Binding-site contacts:
Ligand atom O2 contacts residue ALA27 of chain 1.C at 3.2 Å (h-bond).
Ligand atom C6 contacts residue TRP360 of chain 1.C at 3.2 Å (hydrophobic).
Ligand atom O3 contacts residue PRO81 of chain 1.C at 3.5 Å.
Ligand atom O6 contacts residue ASP231 of chain 1.C at 2.5 Å (salt-bridge).
Ligand atom C3 contacts residue ASP83 of chain 1.C at 3.3 Å.
Ligand atom O2 contacts residue GLN32 of chain 1.C at 3.6 Å.
Ligand atom O2 contacts residue PRO81 of chain 1.C at 3.2 Å.
Ligand atom C6 contacts residue TRP250 of chain 1.C at 3.4 Å (hydrophobic).
Ligand atom O3 contacts residue LYS282 of chain 1.C at 2.9 Å (salt-bridge).
Ligand atom O2 contacts residue ASN26 of chain 1.C at 3.3 Å (h-bond).
Ligand atom C3 contacts residue LEU59 of chain 1.C at 3.6 Å (hydrophobic).
Ligand atom O3 contacts residue ASN26 of chain 1.C at 3.2 Å (h-bond).
Ligand atom O6 contacts residue ALA230 of chain 1.C at 3.6 Å.
Ligand atom O3 contacts residue TRP360 of chain 1.C at 3.6 Å.
Ligand atom O3 contacts residue LEU58 of chain 1.C at 3.6 Å.
Ligand atom C1 contacts residue TRP250 of chain 1.C at 3.7 Å (hydrophobic).
Ligand atom O6 contacts residue ASN364 of chain 1.C at 3.5 Å (h-bond).
Ligand atom C2 contacts residue GLU129 of chain 1.C at 3.4 Å.
Ligand atom C1 contacts residue TRP360 of chain 1.C at 3.7 Å (hydrophobic).
Ligand atom C6 contacts residue TYR176 of chain 1.C at 3.1 Å (hydrophobic).
Ligand atom O5 contacts residue TRP250 of chain 1.C at 3.2 Å.
Ligand atom O5 contacts residue TYR175 of chain 1.C at 3.7 Å.
Ligand atom O2 contacts residue GLU129 of chain 1.C at 2.7 Å (salt-bridge).
Ligand atom O3 contacts residue ARG84 of chain 1.C at 3.6 Å.
Ligand atom O5 contacts residue TRP360 of chain 1.C at 3.0 Å.
Ligand atom O3 contacts residue LEU59 of chain 1.C at 2.9 Å (h-bond).
Ligand atom O3 contacts residue GLU129 of chain 1.C at 3.6 Å.
Ligand atom C4 contacts residue TRP360 of chain 1.C at 3.7 Å (hydrophobic).
Ligand atom O2 contacts residue ASP83 of chain 1.C at 2.6 Å (salt-bridge).
Ligand atom O2 contacts residue LYS282 of chain 1.C at 3.4 Å.
Ligand atom O6 contacts residue ASN234 of chain 1.C at 3.7 Å.
Ligand atom O2 contacts residue ASP28 of chain 1.C at 3.2 Å.
Ligand atom O3 contacts residue ASP83 of chain 1.C at 2.4 Å (salt-bridge).
Ligand atom O2 contacts residue LYS60 of chain 1.C at 3.7 Å.
Ligand atom O2 contacts residue LEU59 of chain 1.C at 3.5 Å.
Ligand atom O6 contacts residue TYR176 of chain 1.C at 3.2 Å (h-bond).
Ligand atom C2 contacts residue ASP83 of chain 1.C at 3.2 Å.
Ligand atom O6 contacts residue ASN173 of chain 1.C at 3.0 Å (h-bond).
Ligand atom O2 contacts residue ARG84 of chain 1.C at 3.2 Å (salt-bridge).
Ligand atom C6 contacts residue ASP231 of chain 1.C at 3.1 Å.

Sequence of chain 1.C:
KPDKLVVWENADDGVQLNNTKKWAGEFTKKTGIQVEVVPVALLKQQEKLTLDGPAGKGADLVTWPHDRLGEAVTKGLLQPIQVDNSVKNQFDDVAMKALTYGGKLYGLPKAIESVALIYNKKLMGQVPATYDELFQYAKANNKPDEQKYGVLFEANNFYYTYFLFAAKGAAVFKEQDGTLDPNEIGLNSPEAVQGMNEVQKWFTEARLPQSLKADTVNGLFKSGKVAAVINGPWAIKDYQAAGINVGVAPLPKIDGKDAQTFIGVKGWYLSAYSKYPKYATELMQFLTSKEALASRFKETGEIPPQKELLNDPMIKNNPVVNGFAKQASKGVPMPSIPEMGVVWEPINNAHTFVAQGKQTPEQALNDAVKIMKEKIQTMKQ

The protein below binds the small molecule below.
Small molecule (SMILES): OC[C@H]1O[C@@H]2O[C@H]3[C@H](O)[C@@H](O)[C@@H](O[C@H]4[C@H](O)[C@@H](O)[C@@H](O[C@H]5[C@H](O)[C@@H](O)[C@@H](O[C@H]6[C@H](O)[C@@H](O)[C@@H](O[C@H]7[C@H](O)[C@@H](O)[C@@H](O[C@H]8[C@H](O)[C@@H](O)[C@@H](O[C@H]9[C@H](O)[C@@H](O)[C@@H](O[C@H]1[C@H](O)[C@H]2O)O[C@@H]9CO)O[C@@H]8CO)O[C@@H]7CO)O[C@@H]6CO)O[C@@H]5CO)O[C@@H]4CO)O[C@@H]3CO